Binding-site contacts:
Ligand atom O7 contacts residue ASN287 of chain 1.A at 4.1 Å.
Ligand atom C1 contacts residue ASN287 of chain 1.A at 1.4 Å.
Ligand atom O7 contacts residue HIS312 of chain 1.A at 3.5 Å (h-bond).
Ligand atom C7 contacts residue ASN287 of chain 1.A at 4.0 Å.
Ligand atom C7 contacts residue HIS312 of chain 1.A at 3.7 Å.
Ligand atom C3 contacts residue ASN287 of chain 1.A at 3.8 Å.
Ligand atom O5 contacts residue ASN287 of chain 1.A at 2.3 Å (h-bond).
Ligand atom C2 contacts residue ASN287 of chain 1.A at 2.4 Å.
Ligand atom N2 contacts residue ASN287 of chain 1.A at 3.1 Å (h-bond).
Ligand atom C8 contacts residue HIS312 of chain 1.A at 3.3 Å.
Ligand atom C5 contacts residue ASN287 of chain 1.A at 3.6 Å.
Ligand atom C4 contacts residue ASN287 of chain 1.A at 4.0 Å.

The small molecule below binds the protein below.
Small molecule (SMILES): CC(=O)N[C@@H]1[C@@H](O)[C@H](O)[C@@H](CO)O[C@H]1O

Sequence of chain 1.A:
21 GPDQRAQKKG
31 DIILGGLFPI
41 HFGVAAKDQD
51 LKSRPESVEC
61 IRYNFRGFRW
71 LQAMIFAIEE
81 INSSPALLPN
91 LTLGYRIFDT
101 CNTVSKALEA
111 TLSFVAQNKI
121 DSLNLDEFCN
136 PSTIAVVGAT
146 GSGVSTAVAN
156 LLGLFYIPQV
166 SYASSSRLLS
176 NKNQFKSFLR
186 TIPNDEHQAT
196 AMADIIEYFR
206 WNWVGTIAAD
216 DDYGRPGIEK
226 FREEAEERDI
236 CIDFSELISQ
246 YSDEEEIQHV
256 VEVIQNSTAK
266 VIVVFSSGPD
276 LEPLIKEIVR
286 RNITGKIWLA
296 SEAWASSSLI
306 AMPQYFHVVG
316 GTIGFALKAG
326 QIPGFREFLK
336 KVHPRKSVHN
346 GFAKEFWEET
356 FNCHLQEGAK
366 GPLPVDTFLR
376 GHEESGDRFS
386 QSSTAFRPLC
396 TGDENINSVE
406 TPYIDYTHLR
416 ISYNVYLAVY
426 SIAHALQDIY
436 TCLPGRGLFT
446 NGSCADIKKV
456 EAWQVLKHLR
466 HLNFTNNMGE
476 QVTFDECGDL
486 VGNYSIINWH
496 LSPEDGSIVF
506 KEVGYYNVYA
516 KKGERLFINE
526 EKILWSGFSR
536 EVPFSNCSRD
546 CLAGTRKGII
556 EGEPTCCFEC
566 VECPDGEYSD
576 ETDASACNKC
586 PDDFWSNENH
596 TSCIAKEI